Sequence of chain 3.A:
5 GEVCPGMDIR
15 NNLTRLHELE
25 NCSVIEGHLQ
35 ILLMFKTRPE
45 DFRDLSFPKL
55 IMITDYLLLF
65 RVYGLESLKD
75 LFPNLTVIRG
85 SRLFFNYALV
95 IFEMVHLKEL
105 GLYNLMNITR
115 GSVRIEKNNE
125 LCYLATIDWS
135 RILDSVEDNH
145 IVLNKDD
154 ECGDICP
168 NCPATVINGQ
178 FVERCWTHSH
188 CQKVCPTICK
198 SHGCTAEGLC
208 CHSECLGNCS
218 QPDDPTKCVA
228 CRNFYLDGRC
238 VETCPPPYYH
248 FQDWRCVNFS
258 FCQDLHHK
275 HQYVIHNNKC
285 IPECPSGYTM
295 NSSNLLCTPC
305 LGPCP

Binding-site contacts:
Ligand atom C4 contacts residue ASN111 of chain 3.A at 4.2 Å.
Ligand atom O3 contacts residue ASP138 of chain 3.A at 2.8 Å (salt-bridge).
Ligand atom C8 contacts residue ASP138 of chain 3.A at 3.9 Å.
Ligand atom O6 contacts residue ARG229 of chain 3.A at 3.3 Å (salt-bridge).
Ligand atom O4 contacts residue ASP138 of chain 3.A at 3.7 Å.
Ligand atom N2 contacts residue ASN111 of chain 3.A at 2.9 Å (h-bond).
Ligand atom C8 contacts residue LEU137 of chain 3.A at 3.9 Å (hydrophobic).
Ligand atom C2 contacts residue ASP138 of chain 3.A at 4.1 Å.
Ligand atom O5 contacts residue LEU213 of chain 3.A at 3.6 Å.
Ligand atom C1 contacts residue SER198 of chain 3.A at 4.3 Å.
Ligand atom O5 contacts residue ASN111 of chain 3.A at 2.3 Å (h-bond).
Ligand atom C7 contacts residue ARG135 of chain 3.A at 3.8 Å.
Ligand atom O7 contacts residue SER198 of chain 3.A at 3.7 Å.
Ligand atom C6 contacts residue THR113 of chain 3.A at 3.8 Å.
Ligand atom N2 contacts residue ASP138 of chain 3.A at 3.5 Å (salt-bridge).
Ligand atom C8 contacts residue SER134 of chain 3.A at 3.3 Å.
Ligand atom C2 contacts residue ASN111 of chain 3.A at 2.5 Å.
Ligand atom C6 contacts residue ARG229 of chain 3.A at 3.9 Å.
Ligand atom C3 contacts residue ASP138 of chain 3.A at 3.2 Å.
Ligand atom O5 contacts residue THR113 of chain 3.A at 4.2 Å.
Ligand atom O6 contacts residue SER198 of chain 3.A at 3.2 Å (h-bond).
Ligand atom N2 contacts residue ILE136 of chain 3.A at 3.7 Å.
Ligand atom C2 contacts residue SER198 of chain 3.A at 3.8 Å.
Ligand atom C3 contacts residue ASN111 of chain 3.A at 3.8 Å.
Ligand atom C7 contacts residue ASN111 of chain 3.A at 3.5 Å.
Ligand atom C5 contacts residue SER198 of chain 3.A at 4.3 Å.
Ligand atom C8 contacts residue ILE136 of chain 3.A at 3.7 Å (hydrophobic).
Ligand atom C4 contacts residue SER198 of chain 3.A at 4.0 Å.
Ligand atom C7 contacts residue ILE136 of chain 3.A at 3.9 Å (hydrophobic).
Ligand atom C4 contacts residue ASP138 of chain 3.A at 4.1 Å.
Ligand atom O7 contacts residue ARG135 of chain 3.A at 3.6 Å.
Ligand atom C1 contacts residue ASN111 of chain 3.A at 1.4 Å.
Ligand atom O6 contacts residue LEU213 of chain 3.A at 3.2 Å.
Ligand atom C8 contacts residue ARG135 of chain 3.A at 3.4 Å.
Ligand atom O5 contacts residue SER198 of chain 3.A at 3.8 Å.
Ligand atom C5 contacts residue ASN111 of chain 3.A at 3.6 Å.
Ligand atom O7 contacts residue ASN111 of chain 3.A at 3.6 Å (h-bond).
Ligand atom C5 contacts residue THR113 of chain 3.A at 3.9 Å.
Ligand atom C7 contacts residue ASP138 of chain 3.A at 4.0 Å.
Ligand atom C6 contacts residue SER198 of chain 3.A at 4.2 Å.

A small-molecule ligand and the protein it binds are described below.
Small molecule (SMILES): CC(=O)N[C@@H]1[C@@H](O)[C@H](O)[C@@H](CO)O[C@H]1O